Binding-site contacts:
Ligand atom C1 contacts residue ASN71 of chain 1.E at 1.4 Å.
Ligand atom C5 contacts residue ASN71 of chain 1.E at 3.7 Å.
Ligand atom O5 contacts residue ASN71 of chain 1.E at 2.4 Å (h-bond).
Ligand atom N2 contacts residue ASN71 of chain 1.E at 2.9 Å (h-bond).
Ligand atom O7 contacts residue ASN71 of chain 1.E at 3.7 Å.
Ligand atom C3 contacts residue ASN71 of chain 1.E at 3.8 Å.
Ligand atom C2 contacts residue ASN71 of chain 1.E at 2.5 Å.
Ligand atom C4 contacts residue ASN71 of chain 1.E at 4.2 Å.
Ligand atom C7 contacts residue ASN71 of chain 1.E at 3.5 Å.

This small molecule binds to this protein.
Small molecule (SMILES): CC(=O)N[C@@H]1[C@@H](O)[C@H](O)[C@@H](CO)O[C@H]1O

Sequence of chain 1.E:
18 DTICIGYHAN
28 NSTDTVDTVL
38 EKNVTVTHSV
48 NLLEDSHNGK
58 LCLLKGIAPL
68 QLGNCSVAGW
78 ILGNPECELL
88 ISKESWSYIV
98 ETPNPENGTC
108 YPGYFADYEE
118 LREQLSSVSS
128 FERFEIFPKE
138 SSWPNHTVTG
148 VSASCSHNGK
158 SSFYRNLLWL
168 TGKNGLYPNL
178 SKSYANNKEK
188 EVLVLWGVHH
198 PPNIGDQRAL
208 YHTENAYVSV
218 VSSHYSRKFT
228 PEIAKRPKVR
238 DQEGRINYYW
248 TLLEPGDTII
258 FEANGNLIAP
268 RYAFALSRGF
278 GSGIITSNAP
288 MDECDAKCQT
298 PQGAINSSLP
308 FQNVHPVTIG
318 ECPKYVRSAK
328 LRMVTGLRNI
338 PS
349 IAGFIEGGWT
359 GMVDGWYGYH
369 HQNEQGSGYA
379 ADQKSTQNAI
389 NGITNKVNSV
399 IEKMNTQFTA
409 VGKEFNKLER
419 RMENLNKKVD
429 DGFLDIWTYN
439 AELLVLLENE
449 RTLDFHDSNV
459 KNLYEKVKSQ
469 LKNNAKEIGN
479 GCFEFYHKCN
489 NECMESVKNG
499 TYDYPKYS